Binding-site contacts:
Ligand atom N2 contacts residue ASN235 of chain 1.B at 2.8 Å (h-bond).
Ligand atom C7 contacts residue ASN235 of chain 1.B at 3.1 Å.
Ligand atom N2 contacts residue LYS233 of chain 1.B at 3.9 Å.
Ligand atom C3 contacts residue ASN235 of chain 1.B at 3.8 Å.
Ligand atom C5 contacts residue ASN235 of chain 1.B at 3.6 Å.
Ligand atom C1 contacts residue ASN235 of chain 1.B at 1.4 Å.
Ligand atom C8 contacts residue ASN235 of chain 1.B at 4.2 Å.
Ligand atom C8 contacts residue LEU234 of chain 1.B at 3.8 Å (hydrophobic).
Ligand atom C2 contacts residue ASN235 of chain 1.B at 2.5 Å.
Ligand atom O7 contacts residue ASN235 of chain 1.B at 3.1 Å (h-bond).
Ligand atom O4 contacts residue ASN235 of chain 1.B at 4.2 Å.
Ligand atom C4 contacts residue ASN235 of chain 1.B at 4.1 Å.
Ligand atom O5 contacts residue ASN235 of chain 1.B at 2.4 Å (h-bond).
Ligand atom C8 contacts residue LYS233 of chain 1.B at 4.4 Å.
Ligand atom C7 contacts residue LEU234 of chain 1.B at 4.3 Å (hydrophobic).

This small molecule binds to this protein.
Small molecule (SMILES): CC(=O)N[C@@H]1[C@@H](O)[C@H](O)[C@@H](CO)O[C@H]1O

Sequence of chain 1.B:
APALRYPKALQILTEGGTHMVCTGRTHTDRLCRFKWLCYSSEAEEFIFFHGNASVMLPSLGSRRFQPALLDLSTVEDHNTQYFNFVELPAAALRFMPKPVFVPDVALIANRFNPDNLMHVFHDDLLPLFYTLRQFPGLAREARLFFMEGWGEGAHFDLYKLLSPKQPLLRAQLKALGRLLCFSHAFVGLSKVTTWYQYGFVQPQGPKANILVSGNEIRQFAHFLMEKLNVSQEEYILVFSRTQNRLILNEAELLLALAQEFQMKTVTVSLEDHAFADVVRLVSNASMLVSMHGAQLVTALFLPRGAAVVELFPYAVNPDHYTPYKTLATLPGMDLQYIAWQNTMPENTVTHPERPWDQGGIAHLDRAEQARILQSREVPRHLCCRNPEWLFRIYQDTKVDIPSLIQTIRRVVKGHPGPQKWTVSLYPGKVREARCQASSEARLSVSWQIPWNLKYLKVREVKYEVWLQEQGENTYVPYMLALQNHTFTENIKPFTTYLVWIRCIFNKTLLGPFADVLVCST